Binding-site contacts:
Ligand atom O4 contacts residue GLU216 of chain 2.B at 3.6 Å.
Ligand atom O3 contacts residue ASP292 of chain 2.B at 2.6 Å (salt-bridge).
Ligand atom C4 contacts residue ASP292 of chain 2.B at 3.8 Å.
Ligand atom O5 contacts residue MN1 of chain 2.H at 2.5 Å.
Ligand atom C5 contacts residue MN1 of chain 2.H at 3.4 Å.
Ligand atom C3 contacts residue TRP15 of chain 2.B at 3.7 Å (hydrophobic).
Ligand atom O4 contacts residue TRP136 of chain 2.B at 4.1 Å.
Ligand atom C5 contacts residue ASP292 of chain 2.B at 4.0 Å.
Ligand atom C2 contacts residue PHE25 of chain 1.A at 4.1 Å (hydrophobic).
Ligand atom C4 contacts residue TRP136 of chain 2.B at 3.6 Å (hydrophobic).
Ligand atom C4 contacts residue GLU180 of chain 2.B at 3.9 Å.
Ligand atom O1A contacts residue TRP15 of chain 2.B at 3.8 Å.
Ligand atom O6 contacts residue HIS53 of chain 2.B at 2.7 Å (h-bond).
Ligand atom O2 contacts residue PHE25 of chain 1.A at 3.4 Å.
Ligand atom C3 contacts residue HIS53 of chain 2.B at 4.0 Å.
Ligand atom O4 contacts residue MN1 of chain 2.H at 2.7 Å.
Ligand atom O1B contacts residue HIS53 of chain 2.B at 2.9 Å.
Ligand atom O5 contacts residue GLU180 of chain 2.B at 2.6 Å (salt-bridge).
Ligand atom C2 contacts residue TRP136 of chain 2.B at 4.0 Å (hydrophobic).
Ligand atom C5 contacts residue GLU180 of chain 2.B at 3.3 Å.
Ligand atom O6 contacts residue TRP136 of chain 2.B at 3.5 Å.
Ligand atom O4 contacts residue ASP292 of chain 2.B at 3.2 Å (salt-bridge).
Ligand atom C6 contacts residue HIS53 of chain 2.B at 3.3 Å.
Ligand atom O1B contacts residue TRP15 of chain 2.B at 3.4 Å.
Ligand atom O1B contacts residue PHE93 of chain 2.B at 3.7 Å.
Ligand atom C6 contacts residue GLU180 of chain 2.B at 4.0 Å.
Ligand atom C1 contacts residue TRP15 of chain 2.B at 3.8 Å (hydrophobic).
Ligand atom C1 contacts residue HIS53 of chain 2.B at 4.0 Å.
Ligand atom O5 contacts residue ASP244 of chain 2.B at 3.4 Å (salt-bridge).
Ligand atom C5 contacts residue TRP136 of chain 2.B at 3.5 Å (hydrophobic).
Ligand atom C6 contacts residue TRP136 of chain 2.B at 3.9 Å (hydrophobic).
Ligand atom O4 contacts residue GLU180 of chain 2.B at 3.1 Å (salt-bridge).
Ligand atom C3 contacts residue ASP292 of chain 2.B at 3.6 Å.
Ligand atom C4 contacts residue MN1 of chain 2.H at 3.6 Å.
Ligand atom O6 contacts residue PHE93 of chain 2.B at 3.9 Å.
Ligand atom O4 contacts residue HIS219 of chain 2.B at 3.8 Å.
Ligand atom O1A contacts residue PHE25 of chain 1.A at 3.9 Å.
Ligand atom O3 contacts residue MN1 of chain 2.H at 4.0 Å.
Ligand atom O5 contacts residue ASP292 of chain 2.B at 3.1 Å (salt-bridge).
Ligand atom O3 contacts residue TRP15 of chain 2.B at 2.7 Å (h-bond).

Sequence of chain 2.B:
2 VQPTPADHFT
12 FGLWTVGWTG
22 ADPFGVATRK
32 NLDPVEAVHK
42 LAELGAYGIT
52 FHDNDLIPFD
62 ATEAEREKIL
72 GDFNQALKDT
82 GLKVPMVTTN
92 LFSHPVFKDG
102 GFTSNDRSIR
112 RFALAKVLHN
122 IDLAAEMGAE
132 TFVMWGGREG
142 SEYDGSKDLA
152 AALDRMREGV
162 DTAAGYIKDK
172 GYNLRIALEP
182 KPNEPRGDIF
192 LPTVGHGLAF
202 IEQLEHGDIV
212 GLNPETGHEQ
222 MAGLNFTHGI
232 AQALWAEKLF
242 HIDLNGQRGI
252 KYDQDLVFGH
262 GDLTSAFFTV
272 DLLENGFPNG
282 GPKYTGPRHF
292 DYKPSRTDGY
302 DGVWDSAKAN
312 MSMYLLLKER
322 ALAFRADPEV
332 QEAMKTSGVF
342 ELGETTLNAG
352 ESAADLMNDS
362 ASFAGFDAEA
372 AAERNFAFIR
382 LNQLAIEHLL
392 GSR

This protein binds this small molecule.
Small molecule (SMILES): O=C(O)[C@H](O)[C@@H](O)[C@H](O)[C@H](O)CO

Sequence of chain 1.A:
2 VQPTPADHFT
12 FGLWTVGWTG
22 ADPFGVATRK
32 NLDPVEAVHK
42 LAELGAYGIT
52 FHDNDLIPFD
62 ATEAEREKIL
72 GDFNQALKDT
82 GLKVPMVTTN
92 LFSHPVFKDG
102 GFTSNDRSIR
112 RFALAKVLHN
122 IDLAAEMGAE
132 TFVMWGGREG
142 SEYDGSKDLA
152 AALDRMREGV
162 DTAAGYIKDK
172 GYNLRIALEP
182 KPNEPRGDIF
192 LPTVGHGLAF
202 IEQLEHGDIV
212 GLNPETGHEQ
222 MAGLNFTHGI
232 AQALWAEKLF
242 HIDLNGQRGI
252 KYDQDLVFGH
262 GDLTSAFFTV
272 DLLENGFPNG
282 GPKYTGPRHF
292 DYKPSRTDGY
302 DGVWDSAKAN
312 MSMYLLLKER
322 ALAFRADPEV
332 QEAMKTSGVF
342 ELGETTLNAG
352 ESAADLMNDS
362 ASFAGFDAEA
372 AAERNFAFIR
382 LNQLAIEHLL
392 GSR